Sequence of chain 1.A:
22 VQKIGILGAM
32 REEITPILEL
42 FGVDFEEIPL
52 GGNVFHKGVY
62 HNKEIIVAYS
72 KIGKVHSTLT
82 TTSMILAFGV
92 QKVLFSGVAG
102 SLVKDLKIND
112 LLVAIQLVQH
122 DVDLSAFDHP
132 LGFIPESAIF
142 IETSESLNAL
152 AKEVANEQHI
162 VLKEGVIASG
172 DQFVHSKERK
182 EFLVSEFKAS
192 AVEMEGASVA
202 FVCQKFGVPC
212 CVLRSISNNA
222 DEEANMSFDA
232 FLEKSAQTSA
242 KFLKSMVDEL

Sequence of chain 1.B:
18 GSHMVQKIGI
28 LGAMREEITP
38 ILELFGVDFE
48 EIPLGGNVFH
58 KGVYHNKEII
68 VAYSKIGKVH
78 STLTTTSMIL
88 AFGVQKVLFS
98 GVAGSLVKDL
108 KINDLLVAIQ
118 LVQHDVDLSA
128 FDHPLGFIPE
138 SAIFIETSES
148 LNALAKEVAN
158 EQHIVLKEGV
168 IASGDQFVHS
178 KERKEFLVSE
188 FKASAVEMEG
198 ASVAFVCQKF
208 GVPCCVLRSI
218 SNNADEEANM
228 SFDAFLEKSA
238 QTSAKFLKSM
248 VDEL

This protein binds this small molecule.
Small molecule (SMILES): CSC[C@H]1O[C@@H](n2cnc3c(N)ncnc32)[C@H](O)[C@@H]1O

Binding-site contacts:
Ligand atom C8 contacts residue ALA100 of chain 1.A at 3.6 Å (hydrophobic).
Ligand atom N3 contacts residue MET195 of chain 1.A at 3.3 Å.
Ligand atom C5 contacts residue PHE174 of chain 1.A at 3.3 Å (hydrophobic).
Ligand atom O3' contacts residue GLU196 of chain 1.A at 2.6 Å (salt-bridge).
Ligand atom O4' contacts residue PHE229 of chain 1.A at 3.3 Å.
Ligand atom O2' contacts residue ARG215 of chain 1.A at 3.7 Å.
Ligand atom N3 contacts residue GLU194 of chain 1.A at 3.4 Å.
Ligand atom CS contacts residue ILE73 of chain 1.A at 3.6 Å (hydrophobic).
Ligand atom C2' contacts residue GLU196 of chain 1.A at 3.7 Å.
Ligand atom N6 contacts residue ALA221 of chain 1.A at 3.7 Å.
Ligand atom N6 contacts residue PHE174 of chain 1.A at 3.7 Å.
Ligand atom C5 contacts residue VAL193 of chain 1.A at 3.7 Å (hydrophobic).
Ligand atom O3' contacts residue ALA30 of chain 1.A at 3.5 Å.
Ligand atom N1 contacts residue PHE174 of chain 1.A at 3.6 Å.
Ligand atom C8 contacts residue ASN219 of chain 1.A at 3.6 Å.
Ligand atom N6 contacts residue VAL175 of chain 1.A at 3.1 Å (h-bond).
Ligand atom C8 contacts residue VAL99 of chain 1.A at 3.7 Å (hydrophobic).
Ligand atom N7 contacts residue ALA100 of chain 1.A at 3.5 Å.
Ligand atom C4 contacts residue GLU194 of chain 1.A at 3.8 Å.
Ligand atom N7 contacts residue GLY101 of chain 1.A at 3.3 Å (h-bond).
Ligand atom C2 contacts residue MET195 of chain 1.A at 3.7 Å (hydrophobic).
Ligand atom C1' contacts residue VAL99 of chain 1.A at 3.4 Å (hydrophobic).
Ligand atom C3' contacts residue GLU196 of chain 1.A at 3.3 Å.
Ligand atom S5' contacts residue LEU125 of chain 1.B at 3.7 Å.
Ligand atom C6 contacts residue PHE174 of chain 1.A at 3.4 Å (hydrophobic).
Ligand atom O3' contacts residue ILE73 of chain 1.A at 3.7 Å.
Ligand atom O2' contacts residue GLU194 of chain 1.A at 3.3 Å.
Ligand atom N1 contacts residue VAL175 of chain 1.A at 3.0 Å (h-bond).
Ligand atom C5 contacts residue GLY101 of chain 1.A at 3.7 Å.
Ligand atom C2 contacts residue PHE174 of chain 1.A at 3.6 Å (hydrophobic).
Ligand atom C5' contacts residue PHE174 of chain 1.A at 3.5 Å (hydrophobic).
Ligand atom C4' contacts residue PHE229 of chain 1.A at 3.8 Å (hydrophobic).
Ligand atom N6 contacts residue ASN219 of chain 1.A at 3.0 Å (h-bond).
Ligand atom C2' contacts residue MET195 of chain 1.A at 3.5 Å (hydrophobic).
Ligand atom N7 contacts residue ASN219 of chain 1.A at 2.8 Å (h-bond).
Ligand atom O2' contacts residue GLU196 of chain 1.A at 2.6 Å (salt-bridge).
Ligand atom C2 contacts residue VAL175 of chain 1.A at 3.7 Å (hydrophobic).
Ligand atom O2' contacts residue MET195 of chain 1.A at 2.7 Å (h-bond).
Ligand atom C2 contacts residue GLN173 of chain 1.A at 3.5 Å.
Ligand atom N7 contacts residue PHE174 of chain 1.A at 3.6 Å.